Binding-site contacts:
Ligand atom C3 contacts residue CYS145 of chain 1.A at 2.0 Å (hydrophobic).
Ligand atom CG contacts residue GLU166 of chain 1.A at 3.7 Å.
Ligand atom CZ1 contacts residue MET165 of chain 1.A at 3.4 Å (hydrophobic).
Ligand atom N contacts residue GLU166 of chain 1.A at 2.8 Å (salt-bridge).
Ligand atom CZ contacts residue GLU166 of chain 1.A at 3.9 Å.
Ligand atom CA contacts residue GLU166 of chain 1.A at 3.9 Å.
Ligand atom O contacts residue GLU166 of chain 1.A at 3.4 Å (salt-bridge).
Ligand atom NH1 contacts residue GLY143 of chain 1.A at 3.2 Å (h-bond).
Ligand atom CZ1 contacts residue MET49 of chain 1.A at 3.9 Å (hydrophobic).
Ligand atom C2 contacts residue CYS145 of chain 1.A at 3.4 Å (hydrophobic).
Ligand atom NH1 contacts residue ASN142 of chain 1.A at 3.3 Å.
Ligand atom CE21 contacts residue MET49 of chain 1.A at 3.8 Å (hydrophobic).
Ligand atom CZ contacts residue PRO168 of chain 1.A at 3.9 Å (hydrophobic).
Ligand atom CE2 contacts residue GLU166 of chain 1.A at 3.9 Å.
Ligand atom CE11 contacts residue MET165 of chain 1.A at 3.6 Å (hydrophobic).
Ligand atom CD11 contacts residue HIS41 of chain 1.A at 3.9 Å.
Ligand atom CG2 contacts residue THR26 of chain 1.A at 3.5 Å.
Ligand atom CE2 contacts residue PRO168 of chain 1.A at 3.7 Å (hydrophobic).
Ligand atom CE1 contacts residue MET165 of chain 1.A at 3.7 Å (hydrophobic).
Ligand atom CD21 contacts residue MET49 of chain 1.A at 3.7 Å (hydrophobic).
Ligand atom CD11 contacts residue HIS164 of chain 1.A at 3.8 Å.
Ligand atom CE21 contacts residue GLN189 of chain 1.A at 3.9 Å.
Ligand atom CE21 contacts residue ARG188 of chain 1.A at 3.7 Å.
Ligand atom NH2 contacts residue ASN142 of chain 1.A at 3.8 Å.
Ligand atom O contacts residue MET165 of chain 1.A at 3.7 Å.
Ligand atom CZ2 contacts residue GLY143 of chain 1.A at 3.4 Å.
Ligand atom CE1 contacts residue GLU166 of chain 1.A at 3.9 Å.
Ligand atom NE contacts residue THR26 of chain 1.A at 3.2 Å (h-bond).
Ligand atom CD contacts residue THR26 of chain 1.A at 3.6 Å.
Ligand atom CD2 contacts residue GLU166 of chain 1.A at 3.8 Å.
Ligand atom NH2 contacts residue GLY143 of chain 1.A at 3.4 Å.
Ligand atom CG1 contacts residue MET49 of chain 1.A at 3.6 Å (hydrophobic).
Ligand atom O2 contacts residue GLY143 of chain 1.A at 3.3 Å (h-bond).
Ligand atom CD11 contacts residue MET49 of chain 1.A at 3.7 Å (hydrophobic).
Ligand atom CZ1 contacts residue ARG188 of chain 1.A at 3.3 Å.
Ligand atom CD1 contacts residue GLU166 of chain 1.A at 3.8 Å.
Ligand atom CE11 contacts residue MET49 of chain 1.A at 3.9 Å (hydrophobic).
Ligand atom CE11 contacts residue ASP187 of chain 1.A at 3.7 Å.
Ligand atom N2 contacts residue HIS41 of chain 1.A at 3.4 Å (h-bond).
Ligand atom CZ1 contacts residue ASP187 of chain 1.A at 3.8 Å.

The small molecule below binds the protein below.
Small molecule (SMILES): [H]/N=C(\N)NCCC[C@H](NC(=O)[C@H](Cc1ccccc1)NC(=O)[C@H](N)Cc1ccccc1)C(=O)CCl

Sequence of chain 1.A:
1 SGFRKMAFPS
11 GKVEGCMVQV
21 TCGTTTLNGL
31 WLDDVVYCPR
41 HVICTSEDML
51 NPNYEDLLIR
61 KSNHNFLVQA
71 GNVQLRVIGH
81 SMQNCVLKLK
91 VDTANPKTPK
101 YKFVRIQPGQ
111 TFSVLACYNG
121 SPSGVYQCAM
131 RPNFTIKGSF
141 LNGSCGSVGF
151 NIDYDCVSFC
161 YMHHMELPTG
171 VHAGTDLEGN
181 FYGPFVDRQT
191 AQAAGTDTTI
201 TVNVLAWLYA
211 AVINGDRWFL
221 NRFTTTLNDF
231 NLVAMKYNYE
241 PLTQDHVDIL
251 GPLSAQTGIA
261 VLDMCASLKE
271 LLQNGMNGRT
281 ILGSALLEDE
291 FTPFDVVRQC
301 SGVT